A protein and the small-molecule ligand that binds it are described below.
Small molecule (SMILES): c1ccc(-c2nsc(N3CCNCC3)n2)cc1

Sequence of chain 2.B:
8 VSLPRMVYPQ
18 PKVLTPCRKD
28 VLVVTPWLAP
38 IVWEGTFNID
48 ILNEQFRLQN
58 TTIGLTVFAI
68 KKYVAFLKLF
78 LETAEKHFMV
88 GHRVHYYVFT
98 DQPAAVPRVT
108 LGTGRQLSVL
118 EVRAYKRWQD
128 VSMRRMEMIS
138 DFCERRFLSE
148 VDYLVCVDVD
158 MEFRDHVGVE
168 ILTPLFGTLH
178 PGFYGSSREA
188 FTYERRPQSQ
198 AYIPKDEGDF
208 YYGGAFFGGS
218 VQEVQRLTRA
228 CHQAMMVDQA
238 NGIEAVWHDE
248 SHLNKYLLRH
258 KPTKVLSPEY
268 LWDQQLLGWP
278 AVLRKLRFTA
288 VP

Binding-site contacts:
Ligand atom NQ contacts residue MN1 of chain 2.J at 3.2 Å.
Ligand atom CAC contacts residue GOL1 of chain 2.L at 3.8 Å.
Ligand atom CAF contacts residue ASP155 of chain 2.B at 3.7 Å.
Ligand atom CAI contacts residue UDP1 of chain 2.I at 3.4 Å.
Ligand atom SAM contacts residue LEU268 of chain 2.B at 4.0 Å.
Ligand atom CAH contacts residue MN1 of chain 2.J at 2.7 Å.
Ligand atom NJ contacts residue PRO178 of chain 2.B at 3.5 Å.
Ligand atom CAI contacts residue MN1 of chain 2.J at 2.7 Å.
Ligand atom CAC contacts residue HIS177 of chain 2.B at 3.9 Å.
Ligand atom NQ contacts residue UDP1 of chain 2.I at 2.8 Å (h-bond).
Ligand atom CAB contacts residue LEU273 of chain 2.B at 4.0 Å (hydrophobic).
Ligand atom SAM contacts residue TRP269 of chain 2.B at 3.6 Å (h-bond).
Ligand atom CAI contacts residue ASP155 of chain 2.B at 3.5 Å.
Ligand atom NJ contacts residue ASP270 of chain 2.B at 3.5 Å.
Ligand atom CAD contacts residue ASP270 of chain 2.B at 4.0 Å.
Ligand atom CAE contacts residue HIS177 of chain 2.B at 3.8 Å.
Ligand atom CAB contacts residue LEU274 of chain 2.B at 3.7 Å (hydrophobic).
Ligand atom CAF contacts residue MN1 of chain 2.J at 1.9 Å.
Ligand atom CAD contacts residue PRO178 of chain 2.B at 3.8 Å (hydrophobic).
Ligand atom CAH contacts residue ASP155 of chain 2.B at 3.7 Å.
Ligand atom CAG contacts residue MN1 of chain 2.J at 1.9 Å.
Ligand atom NL contacts residue ASP155 of chain 2.B at 2.9 Å (salt-bridge).
Ligand atom NL contacts residue MN1 of chain 2.J at 0.7 Å.
Ligand atom CAA contacts residue LEU273 of chain 2.B at 4.0 Å (hydrophobic).
Ligand atom CAG contacts residue ASP157 of chain 2.B at 3.1 Å.
Ligand atom CAD contacts residue LEU274 of chain 2.B at 3.8 Å (hydrophobic).
Ligand atom CAF contacts residue ASP157 of chain 2.B at 3.4 Å.
Ligand atom NJ contacts residue TRP269 of chain 2.B at 3.9 Å.
Ligand atom CAP contacts residue UDP1 of chain 2.I at 4.0 Å.
Ligand atom NL contacts residue UDP1 of chain 2.I at 2.2 Å (h-bond).
Ligand atom NL contacts residue ASP157 of chain 2.B at 2.6 Å (salt-bridge).
Ligand atom CAF contacts residue UDP1 of chain 2.I at 1.3 Å.
Ligand atom CAG contacts residue UDP1 of chain 2.I at 3.3 Å.
Ligand atom CAG contacts residue ASP155 of chain 2.B at 3.5 Å.
Ligand atom CAH contacts residue UDP1 of chain 2.I at 1.4 Å.
Ligand atom CAN contacts residue HIS177 of chain 2.B at 4.0 Å.
Ligand atom CAG contacts residue MET158 of chain 2.B at 3.4 Å (hydrophobic).
Ligand atom CAI contacts residue MET158 of chain 2.B at 3.4 Å (hydrophobic).
Ligand atom CAI contacts residue ALA212 of chain 2.B at 4.0 Å (hydrophobic).
Ligand atom CAO contacts residue PRO178 of chain 2.B at 4.0 Å (hydrophobic).